Sequence of chain 1.D:
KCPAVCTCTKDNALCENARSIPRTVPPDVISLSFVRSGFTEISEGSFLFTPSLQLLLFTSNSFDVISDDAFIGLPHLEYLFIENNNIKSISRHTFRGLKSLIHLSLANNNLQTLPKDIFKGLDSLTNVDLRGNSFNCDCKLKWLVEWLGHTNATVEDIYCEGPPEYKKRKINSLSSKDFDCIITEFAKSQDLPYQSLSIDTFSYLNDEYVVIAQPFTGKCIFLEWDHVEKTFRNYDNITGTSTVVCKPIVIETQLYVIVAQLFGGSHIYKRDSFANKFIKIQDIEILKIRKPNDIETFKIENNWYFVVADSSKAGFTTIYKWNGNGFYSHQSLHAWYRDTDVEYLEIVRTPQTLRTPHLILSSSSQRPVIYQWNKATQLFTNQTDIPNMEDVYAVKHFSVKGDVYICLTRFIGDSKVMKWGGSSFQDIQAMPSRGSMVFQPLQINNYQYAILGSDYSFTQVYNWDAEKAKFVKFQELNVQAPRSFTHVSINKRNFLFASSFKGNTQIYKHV

The protein below binds the small molecule below.
Small molecule (SMILES): CC(=O)N[C@@H]1[C@@H](O)[C@H](O)[C@@H](CO)O[C@H]1O

Binding-site contacts:
Ligand atom C5 contacts residue LYS239 of chain 1.D at 3.4 Å.
Ligand atom C6 contacts residue LYS239 of chain 1.D at 2.7 Å.
Ligand atom C2 contacts residue ASN257 of chain 1.D at 2.4 Å.
Ligand atom C3 contacts residue ASN254 of chain 1.D at 4.0 Å.
Ligand atom C2 contacts residue ASN254 of chain 1.D at 3.9 Å.
Ligand atom C8 contacts residue ASP256 of chain 1.D at 3.3 Å.
Ligand atom C1 contacts residue ASN257 of chain 1.D at 1.4 Å.
Ligand atom C7 contacts residue ASN257 of chain 1.D at 3.3 Å.
Ligand atom C4 contacts residue ASN257 of chain 1.D at 4.2 Å.
Ligand atom C7 contacts residue ASP256 of chain 1.D at 4.3 Å.
Ligand atom O6 contacts residue LYS239 of chain 1.D at 1.3 Å (salt-bridge).
Ligand atom O7 contacts residue ASN257 of chain 1.D at 3.5 Å (h-bond).
Ligand atom N2 contacts residue ASN254 of chain 1.D at 3.6 Å (h-bond).
Ligand atom C1 contacts residue LYS239 of chain 1.D at 4.2 Å.
Ligand atom C3 contacts residue ASN257 of chain 1.D at 3.7 Å.
Ligand atom O5 contacts residue LYS239 of chain 1.D at 2.9 Å (salt-bridge).
Ligand atom N2 contacts residue ASN257 of chain 1.D at 2.8 Å (h-bond).
Ligand atom C4 contacts residue LYS239 of chain 1.D at 4.5 Å.
Ligand atom C5 contacts residue ASN257 of chain 1.D at 3.7 Å.
Ligand atom C8 contacts residue TYR255 of chain 1.D at 4.2 Å (hydrophobic).
Ligand atom O5 contacts residue ASN257 of chain 1.D at 2.4 Å (h-bond).
Ligand atom C8 contacts residue ASN257 of chain 1.D at 4.1 Å.
Ligand atom C1 contacts residue ASN254 of chain 1.D at 3.7 Å.